The protein below binds the small molecule below.
Small molecule (SMILES): CC(=O)N[C@@H]1[C@@H](O)[C@H](O)[C@@H](CO)O[C@H]1O

Binding-site contacts:
Ligand atom C1 contacts residue ILE442 of chain 1.B at 3.5 Å (hydrophobic).
Ligand atom O3 contacts residue ASN443 of chain 1.B at 3.2 Å (h-bond).
Ligand atom O6 contacts residue ILE442 of chain 1.B at 3.7 Å.
Ligand atom O3 contacts residue NAG1 of chain 1.V at 3.4 Å (h-bond).
Ligand atom C8 contacts residue ASN443 of chain 1.B at 4.2 Å.
Ligand atom C1 contacts residue ASN443 of chain 1.B at 1.4 Å.
Ligand atom C5 contacts residue ASN443 of chain 1.B at 3.6 Å.
Ligand atom C7 contacts residue ASN443 of chain 1.B at 4.1 Å.
Ligand atom C6 contacts residue ILE442 of chain 1.B at 4.3 Å (hydrophobic).
Ligand atom C5 contacts residue ILE442 of chain 1.B at 4.2 Å (hydrophobic).
Ligand atom O5 contacts residue ILE442 of chain 1.B at 3.0 Å (h-bond).
Ligand atom C2 contacts residue ASN443 of chain 1.B at 2.4 Å.
Ligand atom C3 contacts residue ASN443 of chain 1.B at 3.3 Å.
Ligand atom C4 contacts residue ASN443 of chain 1.B at 4.1 Å.
Ligand atom O5 contacts residue ASN443 of chain 1.B at 2.3 Å (h-bond).
Ligand atom N2 contacts residue ASN443 of chain 1.B at 3.6 Å.

Sequence of chain 1.B:
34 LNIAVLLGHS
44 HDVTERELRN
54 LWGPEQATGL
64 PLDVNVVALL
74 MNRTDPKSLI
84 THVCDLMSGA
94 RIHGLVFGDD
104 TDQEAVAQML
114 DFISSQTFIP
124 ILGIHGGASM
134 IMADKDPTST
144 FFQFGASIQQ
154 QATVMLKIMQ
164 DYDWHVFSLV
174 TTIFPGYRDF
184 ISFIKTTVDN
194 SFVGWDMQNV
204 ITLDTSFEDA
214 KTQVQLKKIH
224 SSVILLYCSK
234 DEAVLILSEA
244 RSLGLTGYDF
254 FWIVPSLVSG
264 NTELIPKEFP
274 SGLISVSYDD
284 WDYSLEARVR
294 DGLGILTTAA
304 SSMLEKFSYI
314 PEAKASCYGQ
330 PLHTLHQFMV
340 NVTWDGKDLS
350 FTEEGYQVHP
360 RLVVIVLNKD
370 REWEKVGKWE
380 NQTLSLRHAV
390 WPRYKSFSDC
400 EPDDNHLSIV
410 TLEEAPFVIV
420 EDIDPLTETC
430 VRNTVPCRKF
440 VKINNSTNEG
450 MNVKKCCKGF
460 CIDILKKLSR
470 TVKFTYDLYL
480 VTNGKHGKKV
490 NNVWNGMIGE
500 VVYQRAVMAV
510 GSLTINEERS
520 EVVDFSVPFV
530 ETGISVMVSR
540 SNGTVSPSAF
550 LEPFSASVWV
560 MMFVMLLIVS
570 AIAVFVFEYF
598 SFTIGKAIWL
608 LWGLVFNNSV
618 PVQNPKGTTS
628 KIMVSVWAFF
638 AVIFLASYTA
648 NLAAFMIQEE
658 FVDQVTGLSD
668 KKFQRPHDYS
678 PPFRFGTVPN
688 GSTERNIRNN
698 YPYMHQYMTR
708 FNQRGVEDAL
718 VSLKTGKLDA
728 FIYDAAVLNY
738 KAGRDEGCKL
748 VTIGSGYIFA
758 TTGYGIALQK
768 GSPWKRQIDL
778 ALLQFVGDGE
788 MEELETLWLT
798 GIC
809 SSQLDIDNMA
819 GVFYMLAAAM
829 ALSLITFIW